Binding-site contacts:
Ligand atom C contacts residue GLY80 of chain 1.A at 4.2 Å.
Ligand atom CA contacts residue ASP35 of chain 1.A at 4.1 Å.
Ligand atom CA contacts residue GLY37 of chain 1.A at 3.3 Å.
Ligand atom CD2 contacts residue GLY37 of chain 1.A at 3.9 Å.
Ligand atom CG contacts residue ASP219 of chain 1.A at 4.3 Å.
Ligand atom CD1 contacts residue ILE304 of chain 1.A at 3.9 Å (hydrophobic).
Ligand atom C contacts residue GLY37 of chain 1.A at 3.5 Å.
Ligand atom CD2 contacts residue ILE217 of chain 1.A at 4.3 Å (hydrophobic).
Ligand atom O contacts residue TYR79 of chain 1.A at 3.4 Å.
Ligand atom C contacts residue ASP35 of chain 1.A at 3.9 Å.
Ligand atom O contacts residue GLY80 of chain 1.A at 3.1 Å (h-bond).
Ligand atom CB contacts residue ASP219 of chain 1.A at 3.0 Å.
Ligand atom CB contacts residue THR222 of chain 1.A at 3.8 Å.
Ligand atom CA contacts residue THR222 of chain 1.A at 4.4 Å.
Ligand atom CG contacts residue GLY80 of chain 1.A at 4.1 Å.
Ligand atom N contacts residue GLY37 of chain 1.A at 3.8 Å.
Ligand atom CB contacts residue GLY37 of chain 1.A at 4.4 Å.
Ligand atom CD1 contacts residue GLY80 of chain 1.A at 3.9 Å.
Ligand atom CA contacts residue ASP219 of chain 1.A at 3.2 Å.
Ligand atom N contacts residue ASP219 of chain 1.A at 2.7 Å (salt-bridge).
Ligand atom C contacts residue TYR79 of chain 1.A at 3.7 Å (hydrophobic).
Ligand atom CD2 contacts residue PHE194 of chain 1.A at 3.6 Å (hydrophobic).
Ligand atom N contacts residue THR222 of chain 1.A at 3.8 Å.
Ligand atom C contacts residue SER38 of chain 1.A at 4.4 Å.
Ligand atom N contacts residue ASP35 of chain 1.A at 2.9 Å (salt-bridge).
Ligand atom N contacts residue GLY221 of chain 1.A at 4.1 Å.

Sequence of chain 1.A:
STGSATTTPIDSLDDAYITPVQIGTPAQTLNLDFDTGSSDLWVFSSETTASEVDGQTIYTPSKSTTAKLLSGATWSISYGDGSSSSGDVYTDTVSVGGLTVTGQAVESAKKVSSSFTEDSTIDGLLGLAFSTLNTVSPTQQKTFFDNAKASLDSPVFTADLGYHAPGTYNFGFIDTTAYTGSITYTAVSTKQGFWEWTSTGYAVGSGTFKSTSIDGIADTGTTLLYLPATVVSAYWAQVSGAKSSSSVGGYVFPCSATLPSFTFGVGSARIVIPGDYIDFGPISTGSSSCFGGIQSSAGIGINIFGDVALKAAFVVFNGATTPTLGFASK

This protein binds this small molecule.
Small molecule (SMILES): CC(C)C[C@H](N)CO